Sequence of chain 1.B:
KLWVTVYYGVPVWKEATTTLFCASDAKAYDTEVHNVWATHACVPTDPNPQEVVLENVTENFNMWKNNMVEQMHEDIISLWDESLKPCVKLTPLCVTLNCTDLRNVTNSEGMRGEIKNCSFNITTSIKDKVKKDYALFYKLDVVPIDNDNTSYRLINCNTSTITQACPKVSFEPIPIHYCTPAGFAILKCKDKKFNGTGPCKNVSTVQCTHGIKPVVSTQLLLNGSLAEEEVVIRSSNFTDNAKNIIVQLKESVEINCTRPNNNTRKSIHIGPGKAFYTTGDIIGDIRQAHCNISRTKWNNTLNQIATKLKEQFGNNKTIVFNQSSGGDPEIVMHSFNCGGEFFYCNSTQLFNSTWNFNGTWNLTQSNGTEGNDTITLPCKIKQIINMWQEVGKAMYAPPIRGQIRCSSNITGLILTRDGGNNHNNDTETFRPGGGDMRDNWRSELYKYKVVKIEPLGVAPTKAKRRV

Binding-site contacts:
Ligand atom C4 contacts residue ASN357 of chain 1.B at 4.2 Å.
Ligand atom C3 contacts residue NAG2 of chain 1.AA at 4.5 Å.
Ligand atom C2 contacts residue ASN357 of chain 1.B at 2.5 Å.
Ligand atom C5 contacts residue ASN357 of chain 1.B at 3.6 Å.
Ligand atom O7 contacts residue ASN357 of chain 1.B at 3.3 Å (h-bond).
Ligand atom N2 contacts residue NAG2 of chain 1.AA at 4.0 Å.
Ligand atom C7 contacts residue ASN357 of chain 1.B at 3.3 Å.
Ligand atom C7 contacts residue NAG1 of chain 1.AA at 4.3 Å.
Ligand atom C8 contacts residue NAG2 of chain 1.AA at 4.3 Å.
Ligand atom C8 contacts residue GLN328 of chain 1.B at 4.2 Å.
Ligand atom O5 contacts residue ASN357 of chain 1.B at 2.3 Å (h-bond).
Ligand atom C3 contacts residue ASN357 of chain 1.B at 3.8 Å.
Ligand atom C7 contacts residue NAG2 of chain 1.AA at 4.4 Å.
Ligand atom C8 contacts residue NAG1 of chain 1.AA at 3.9 Å.
Ligand atom O3 contacts residue NAG2 of chain 1.AA at 3.6 Å.
Ligand atom O7 contacts residue NAG1 of chain 1.AA at 4.2 Å.
Ligand atom C1 contacts residue ASN357 of chain 1.B at 1.4 Å.
Ligand atom N2 contacts residue ASN357 of chain 1.B at 3.1 Å (h-bond).
Ligand atom C8 contacts residue ASN357 of chain 1.B at 4.4 Å.
Ligand atom C8 contacts residue THR353 of chain 1.B at 4.1 Å.

A protein and the small-molecule ligand that binds it are described below.
Small molecule (SMILES): CC(=O)N[C@H]1[C@H](O[C@H]2[C@H](O)[C@@H](NC(C)=O)CO[C@@H]2CO)O[C@H](CO)[C@@H](O[C@@H]2O[C@H](CO)[C@@H](O)[C@H](O)[C@@H]2O)[C@@H]1O